Binding-site contacts:
Ligand atom O2A contacts residue SER482 of chain 1.A at 3.5 Å.
Ligand atom N3B contacts residue SER482 of chain 1.A at 3.5 Å.
Ligand atom C4 contacts residue TYR354 of chain 1.B at 3.4 Å (hydrophobic).
Ligand atom C3' contacts residue GLN485 of chain 1.A at 3.4 Å.
Ligand atom O1B contacts residue LYS384 of chain 1.B at 2.8 Å (salt-bridge).
Ligand atom O2B contacts residue LYS384 of chain 1.B at 3.2 Å (salt-bridge).
Ligand atom PB contacts residue LYS384 of chain 1.B at 3.5 Å.
Ligand atom O2G contacts residue GLY484 of chain 1.A at 2.8 Å (h-bond).
Ligand atom C5 contacts residue ASN480 of chain 1.A at 3.3 Å.
Ligand atom O3' contacts residue VAL463 of chain 1.A at 3.4 Å.
Ligand atom PB contacts residue MG1 of chain 1.F at 3.2 Å.
Ligand atom C2' contacts residue GLN485 of chain 1.A at 3.2 Å.
Ligand atom N3B contacts residue SER380 of chain 1.B at 3.4 Å (h-bond).
Ligand atom N3B contacts residue MG1 of chain 1.F at 3.4 Å.
Ligand atom O2' contacts residue GLN485 of chain 1.A at 2.9 Å (h-bond).
Ligand atom O3' contacts residue ASN464 of chain 1.A at 3.1 Å (h-bond).
Ligand atom N3 contacts residue ASN480 of chain 1.A at 3.3 Å (h-bond).
Ligand atom O1A contacts residue GLY383 of chain 1.B at 3.4 Å.
Ligand atom O2G contacts residue SER482 of chain 1.A at 3.1 Å (h-bond).
Ligand atom O1G contacts residue HIS537 of chain 1.B at 3.1 Å (h-bond).
Ligand atom C4 contacts residue ASN480 of chain 1.A at 3.1 Å.
Ligand atom N9 contacts residue ASN480 of chain 1.A at 3.5 Å (h-bond).
Ligand atom O2G contacts residue SER380 of chain 1.B at 2.6 Å (h-bond).
Ligand atom O1B contacts residue GLY383 of chain 1.B at 2.7 Å (h-bond).
Ligand atom O3G contacts residue GLN426 of chain 1.B at 2.8 Å (h-bond).
Ligand atom O1B contacts residue GLY381 of chain 1.B at 3.2 Å (h-bond).
Ligand atom O1A contacts residue THR386 of chain 1.B at 2.5 Å (h-bond).
Ligand atom O2B contacts residue MG1 of chain 1.F at 2.1 Å.
Ligand atom O1B contacts residue SER382 of chain 1.B at 3.1 Å (h-bond).
Ligand atom PG contacts residue MG1 of chain 1.F at 3.2 Å.
Ligand atom O1G contacts residue SER380 of chain 1.B at 3.5 Å.
Ligand atom O2B contacts residue SER385 of chain 1.B at 3.0 Å (h-bond).
Ligand atom PG contacts residue SER380 of chain 1.B at 3.3 Å.
Ligand atom O3G contacts residue GLU506 of chain 1.B at 3.4 Å (salt-bridge).
Ligand atom O3G contacts residue MG1 of chain 1.F at 2.0 Å.
Ligand atom O2G contacts residue GLY483 of chain 1.A at 3.2 Å (h-bond).
Ligand atom N6 contacts residue ASN479 of chain 1.A at 3.0 Å (h-bond).
Ligand atom O1A contacts residue SER385 of chain 1.B at 3.4 Å.
Ligand atom N3B contacts residue GLY381 of chain 1.B at 3.3 Å (h-bond).
Ligand atom O3' contacts residue GLN485 of chain 1.A at 2.9 Å (h-bond).

Sequence of chain 1.A:
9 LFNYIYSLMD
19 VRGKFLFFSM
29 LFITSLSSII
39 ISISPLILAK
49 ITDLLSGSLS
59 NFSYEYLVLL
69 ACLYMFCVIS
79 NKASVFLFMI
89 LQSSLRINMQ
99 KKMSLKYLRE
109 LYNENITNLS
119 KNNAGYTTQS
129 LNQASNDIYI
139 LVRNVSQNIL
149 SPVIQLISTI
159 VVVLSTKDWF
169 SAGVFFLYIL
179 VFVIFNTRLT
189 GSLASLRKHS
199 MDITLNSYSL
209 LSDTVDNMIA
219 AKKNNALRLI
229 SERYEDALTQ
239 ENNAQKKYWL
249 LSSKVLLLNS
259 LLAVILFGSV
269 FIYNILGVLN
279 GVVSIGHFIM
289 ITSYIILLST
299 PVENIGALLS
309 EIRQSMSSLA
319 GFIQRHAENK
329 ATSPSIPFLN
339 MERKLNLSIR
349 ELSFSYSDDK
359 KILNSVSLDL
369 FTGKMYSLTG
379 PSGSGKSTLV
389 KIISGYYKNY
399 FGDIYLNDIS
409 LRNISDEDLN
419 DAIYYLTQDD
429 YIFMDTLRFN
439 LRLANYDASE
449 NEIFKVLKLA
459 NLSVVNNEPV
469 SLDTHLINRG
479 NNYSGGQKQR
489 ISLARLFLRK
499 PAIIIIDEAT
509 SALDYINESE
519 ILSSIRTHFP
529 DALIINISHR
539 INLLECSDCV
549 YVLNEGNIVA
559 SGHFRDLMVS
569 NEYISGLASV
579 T

The small molecule below binds the protein below.
Small molecule (SMILES): Nc1ncnc2c1ncn2[C@@H]1O[C@H](CO[P](=O)(O)O[P](=O)(O)NP(=O)(O)O)[C@@H](O)[C@H]1O

Sequence of chain 1.B:
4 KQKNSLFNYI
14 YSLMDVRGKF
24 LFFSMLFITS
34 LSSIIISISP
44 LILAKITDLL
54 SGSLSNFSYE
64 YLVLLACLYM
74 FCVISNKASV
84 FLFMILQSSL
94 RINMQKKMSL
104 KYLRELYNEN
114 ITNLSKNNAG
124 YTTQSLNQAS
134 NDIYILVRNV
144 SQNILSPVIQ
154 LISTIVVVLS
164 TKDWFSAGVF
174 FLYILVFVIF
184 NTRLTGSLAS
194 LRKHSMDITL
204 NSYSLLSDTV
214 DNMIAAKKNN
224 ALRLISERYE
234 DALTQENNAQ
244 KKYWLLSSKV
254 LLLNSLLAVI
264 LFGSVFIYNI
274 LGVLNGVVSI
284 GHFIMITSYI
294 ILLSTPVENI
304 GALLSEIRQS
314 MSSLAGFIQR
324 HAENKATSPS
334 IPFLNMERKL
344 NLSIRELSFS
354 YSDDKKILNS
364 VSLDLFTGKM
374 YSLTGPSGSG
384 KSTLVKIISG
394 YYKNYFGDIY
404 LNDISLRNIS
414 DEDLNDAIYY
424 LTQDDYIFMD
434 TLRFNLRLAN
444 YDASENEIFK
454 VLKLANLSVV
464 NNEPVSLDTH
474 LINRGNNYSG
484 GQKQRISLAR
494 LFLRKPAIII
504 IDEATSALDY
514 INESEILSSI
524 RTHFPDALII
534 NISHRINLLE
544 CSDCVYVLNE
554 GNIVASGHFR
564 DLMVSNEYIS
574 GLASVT